Sequence of chain 1.A:
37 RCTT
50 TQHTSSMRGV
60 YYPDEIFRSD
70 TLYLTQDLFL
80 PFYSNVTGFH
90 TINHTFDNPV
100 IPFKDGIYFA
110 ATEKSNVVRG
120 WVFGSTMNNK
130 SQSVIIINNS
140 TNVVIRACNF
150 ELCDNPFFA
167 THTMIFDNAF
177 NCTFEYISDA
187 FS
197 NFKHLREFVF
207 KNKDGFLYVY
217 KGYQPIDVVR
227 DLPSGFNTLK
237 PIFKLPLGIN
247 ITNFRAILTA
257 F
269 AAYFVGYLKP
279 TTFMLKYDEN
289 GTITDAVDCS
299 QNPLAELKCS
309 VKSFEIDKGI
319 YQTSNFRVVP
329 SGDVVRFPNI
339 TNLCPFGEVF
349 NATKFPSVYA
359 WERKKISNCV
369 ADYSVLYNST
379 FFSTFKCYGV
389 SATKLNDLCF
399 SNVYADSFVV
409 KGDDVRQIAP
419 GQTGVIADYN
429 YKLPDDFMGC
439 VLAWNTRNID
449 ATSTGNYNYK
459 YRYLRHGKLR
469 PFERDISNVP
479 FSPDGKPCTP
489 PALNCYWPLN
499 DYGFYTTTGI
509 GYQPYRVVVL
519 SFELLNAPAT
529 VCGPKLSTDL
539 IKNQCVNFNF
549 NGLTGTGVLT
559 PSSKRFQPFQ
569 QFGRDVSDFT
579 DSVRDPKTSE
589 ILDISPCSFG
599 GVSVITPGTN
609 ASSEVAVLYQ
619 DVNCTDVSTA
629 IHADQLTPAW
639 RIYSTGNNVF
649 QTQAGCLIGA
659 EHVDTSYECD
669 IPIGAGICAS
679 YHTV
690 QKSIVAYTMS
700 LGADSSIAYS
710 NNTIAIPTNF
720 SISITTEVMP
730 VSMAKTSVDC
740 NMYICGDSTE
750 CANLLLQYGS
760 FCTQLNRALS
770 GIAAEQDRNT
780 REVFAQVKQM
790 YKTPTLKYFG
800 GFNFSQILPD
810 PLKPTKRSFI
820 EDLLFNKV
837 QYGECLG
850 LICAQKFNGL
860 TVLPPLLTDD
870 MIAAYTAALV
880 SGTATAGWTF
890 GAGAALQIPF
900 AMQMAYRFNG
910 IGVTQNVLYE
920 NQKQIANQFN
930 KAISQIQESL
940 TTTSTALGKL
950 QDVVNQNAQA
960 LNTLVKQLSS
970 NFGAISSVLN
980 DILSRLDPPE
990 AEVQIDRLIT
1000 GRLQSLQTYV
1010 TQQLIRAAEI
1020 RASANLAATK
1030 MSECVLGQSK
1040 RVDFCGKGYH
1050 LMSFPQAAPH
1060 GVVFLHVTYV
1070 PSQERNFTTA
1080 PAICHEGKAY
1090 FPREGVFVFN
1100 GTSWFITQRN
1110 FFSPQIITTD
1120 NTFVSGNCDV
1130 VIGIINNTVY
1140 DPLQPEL

The protein below binds the small molecule below.
Small molecule (SMILES): CC(=O)N[C@@H]1[C@@H](O)[C@H](O)[C@@H](CO)O[C@H]1O

Binding-site contacts:
Ligand atom O7 contacts residue ASN246 of chain 1.A at 3.3 Å (h-bond).
Ligand atom C7 contacts residue ASN246 of chain 1.A at 3.1 Å.
Ligand atom C5 contacts residue ASN246 of chain 1.A at 3.7 Å.
Ligand atom C8 contacts residue GLY244 of chain 1.A at 3.1 Å.
Ligand atom C6 contacts residue ASN246 of chain 1.A at 4.3 Å.
Ligand atom C7 contacts residue ILE245 of chain 1.A at 4.2 Å (hydrophobic).
Ligand atom O5 contacts residue ASN246 of chain 1.A at 2.5 Å (h-bond).
Ligand atom C1 contacts residue ASN246 of chain 1.A at 1.4 Å.
Ligand atom N2 contacts residue ASN246 of chain 1.A at 2.7 Å (h-bond).
Ligand atom C8 contacts residue ASN246 of chain 1.A at 4.2 Å.
Ligand atom C2 contacts residue ASN246 of chain 1.A at 2.3 Å.
Ligand atom C4 contacts residue ASN246 of chain 1.A at 4.1 Å.
Ligand atom C3 contacts residue ASN246 of chain 1.A at 3.6 Å.
Ligand atom C8 contacts residue ILE245 of chain 1.A at 3.8 Å (hydrophobic).
Ligand atom C7 contacts residue GLY244 of chain 1.A at 4.4 Å.